This small molecule binds to this protein.
Small molecule (SMILES): CC(=O)N[C@H]1[C@H](O[C@H]2[C@H](O)[C@@H](NC(C)=O)CO[C@@H]2CO)O[C@H](CO)[C@@H](O[C@@H]2O[C@H](CO)[C@@H](O)[C@H](O)[C@@H]2O)[C@@H]1O

Binding-site contacts:
Ligand atom C6 contacts residue ILE277 of chain 1.A at 3.5 Å (hydrophobic).
Ligand atom C1 contacts residue SER291 of chain 1.A at 3.1 Å.
Ligand atom C6 contacts residue ILE292 of chain 1.A at 4.1 Å (hydrophobic).
Ligand atom C8 contacts residue TYR352 of chain 1.A at 3.8 Å (hydrophobic).
Ligand atom O7 contacts residue ASN289 of chain 1.A at 4.0 Å.
Ligand atom C6 contacts residue SER291 of chain 1.A at 3.6 Å.
Ligand atom C2 contacts residue SER291 of chain 1.A at 4.5 Å.
Ligand atom O5 contacts residue ILE292 of chain 1.A at 4.2 Å.
Ligand atom C4 contacts residue ILE277 of chain 1.A at 3.9 Å (hydrophobic).
Ligand atom O7 contacts residue PRO278 of chain 1.A at 4.0 Å.
Ligand atom N2 contacts residue ASN289 of chain 1.A at 3.0 Å (h-bond).
Ligand atom O6 contacts residue ILE292 of chain 1.A at 3.3 Å.
Ligand atom O5 contacts residue SER291 of chain 1.A at 3.0 Å (h-bond).
Ligand atom C7 contacts residue ASN289 of chain 1.A at 3.8 Å.
Ligand atom O6 contacts residue ILE277 of chain 1.A at 4.5 Å.
Ligand atom C1 contacts residue ILE277 of chain 1.A at 4.4 Å (hydrophobic).
Ligand atom C3 contacts residue ASN289 of chain 1.A at 3.9 Å.
Ligand atom C4 contacts residue ASN289 of chain 1.A at 4.2 Å.
Ligand atom O5 contacts residue ILE277 of chain 1.A at 3.6 Å.
Ligand atom C5 contacts residue SER291 of chain 1.A at 3.2 Å.
Ligand atom O6 contacts residue SER291 of chain 1.A at 2.9 Å (h-bond).
Ligand atom C5 contacts residue ILE277 of chain 1.A at 3.9 Å (hydrophobic).
Ligand atom C2 contacts residue ASN289 of chain 1.A at 2.5 Å.
Ligand atom O6 contacts residue PRO278 of chain 1.A at 4.2 Å.
Ligand atom O5 contacts residue ASN289 of chain 1.A at 2.3 Å (h-bond).
Ligand atom C5 contacts residue ASN289 of chain 1.A at 3.6 Å.
Ligand atom C1 contacts residue ASN289 of chain 1.A at 1.4 Å.

Sequence of chain 1.A:
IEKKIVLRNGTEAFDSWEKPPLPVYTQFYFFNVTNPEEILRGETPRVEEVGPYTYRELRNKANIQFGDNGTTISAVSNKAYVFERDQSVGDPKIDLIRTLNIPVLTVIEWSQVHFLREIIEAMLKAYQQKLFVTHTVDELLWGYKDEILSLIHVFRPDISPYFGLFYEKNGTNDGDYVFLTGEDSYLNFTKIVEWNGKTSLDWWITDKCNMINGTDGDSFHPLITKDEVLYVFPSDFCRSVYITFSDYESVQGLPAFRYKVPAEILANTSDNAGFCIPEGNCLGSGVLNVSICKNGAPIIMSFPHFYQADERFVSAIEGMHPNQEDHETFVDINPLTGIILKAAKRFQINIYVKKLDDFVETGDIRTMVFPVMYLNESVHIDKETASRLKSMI